A small-molecule ligand and the protein it binds are described below.
Small molecule (SMILES): NC[C@@H]1O[C@H](O[C@H]2[C@@H](O)[C@H](O[C@@H]3[C@@H](O)[C@H](N)C[C@H](N)[C@H]3O[C@H]3O[C@H](CO)[C@@H](O)[C@H](O)[C@H]3N)O[C@@H]2CO)[C@H](N)[C@@H](O)[C@@H]1O

Sequence of chain 1.D:
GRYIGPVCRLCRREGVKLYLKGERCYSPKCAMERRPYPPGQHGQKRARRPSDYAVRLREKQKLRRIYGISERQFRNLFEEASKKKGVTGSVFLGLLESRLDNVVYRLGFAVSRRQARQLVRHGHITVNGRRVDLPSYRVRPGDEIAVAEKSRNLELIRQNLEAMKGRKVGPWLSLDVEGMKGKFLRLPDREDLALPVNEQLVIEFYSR

Binding-site contacts:
Ligand atom N32 contacts residue GLU81 of chain 1.D at 4.0 Å.
Ligand atom C11 contacts residue LYS84 of chain 1.D at 4.4 Å.
Ligand atom O34 contacts residue MG1 of chain 1.BE at 3.7 Å.
Ligand atom C61 contacts residue LYS84 of chain 1.D at 3.8 Å.
Ligand atom C22 contacts residue GLU81 of chain 1.D at 4.2 Å.
Ligand atom N32 contacts residue LYS84 of chain 1.D at 4.2 Å.
Ligand atom O51 contacts residue LYS84 of chain 1.D at 3.5 Å (salt-bridge).
Ligand atom O61 contacts residue LYS84 of chain 1.D at 3.3 Å (salt-bridge).
Ligand atom C51 contacts residue LYS84 of chain 1.D at 4.0 Å.
Ligand atom C32 contacts residue LYS84 of chain 1.D at 4.4 Å.
Ligand atom C42 contacts residue LYS84 of chain 1.D at 3.9 Å.